Sequence of chain 1.E:
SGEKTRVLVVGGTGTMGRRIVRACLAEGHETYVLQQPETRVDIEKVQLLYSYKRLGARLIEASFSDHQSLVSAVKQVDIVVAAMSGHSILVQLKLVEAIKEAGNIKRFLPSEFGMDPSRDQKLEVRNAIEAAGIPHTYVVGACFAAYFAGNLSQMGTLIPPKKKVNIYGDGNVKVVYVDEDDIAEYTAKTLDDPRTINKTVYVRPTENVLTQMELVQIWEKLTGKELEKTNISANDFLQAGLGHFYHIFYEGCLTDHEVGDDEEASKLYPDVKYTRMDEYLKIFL

The small molecule below binds the protein below.
Small molecule (SMILES): COc1cc([C@@H]2OC[C@@H]3[C@H]2CO[C@H]3c2ccc(O)c(OC)c2)ccc1O

Binding-site contacts:
Ligand atom OAY contacts residue GLY178 of chain 1.E at 3.1 Å (h-bond).
Ligand atom OAW contacts residue GLY178 of chain 1.E at 3.2 Å (h-bond).
Ligand atom OAY contacts residue MET177 of chain 1.E at 3.6 Å.
Ligand atom CAN contacts residue NDP1 of chain 1.P at 3.3 Å.
Ligand atom CAD contacts residue PHE277 of chain 1.E at 3.8 Å (hydrophobic).
Ligand atom OAM contacts residue PHE170 of chain 1.E at 3.3 Å.
Ligand atom CAF contacts residue PHE277 of chain 1.E at 4.0 Å (hydrophobic).
Ligand atom CAT contacts residue HIS276 of chain 1.E at 3.8 Å.
Ligand atom CAH contacts residue TYR169 of chain 1.E at 3.2 Å (hydrophobic).
Ligand atom OAZ contacts residue MET125 of chain 1.E at 3.2 Å (h-bond).
Ligand atom CAN contacts residue PHE170 of chain 1.E at 4.0 Å (hydrophobic).
Ligand atom CAX contacts residue ASN173 of chain 1.E at 3.4 Å.
Ligand atom CAG contacts residue TYR169 of chain 1.E at 4.1 Å (hydrophobic).
Ligand atom CAE contacts residue PHE277 of chain 1.E at 3.8 Å (hydrophobic).
Ligand atom CAS contacts residue HIS276 of chain 1.E at 3.5 Å.
Ligand atom OAI contacts residue TYR169 of chain 1.E at 3.2 Å.
Ligand atom CAL contacts residue HIS276 of chain 1.E at 3.5 Å.
Ligand atom CAR contacts residue HIS276 of chain 1.E at 3.7 Å.
Ligand atom OAW contacts residue GLN176 of chain 1.E at 4.1 Å.
Ligand atom OAW contacts residue VAL46 of chain 1.D at 3.8 Å.
Ligand atom CAB contacts residue ALA272 of chain 1.E at 3.3 Å (hydrophobic).
Ligand atom CAX contacts residue GLY178 of chain 1.E at 4.0 Å.
Ligand atom OAU contacts residue NDP1 of chain 1.P at 3.3 Å (h-bond).
Ligand atom OAW contacts residue MET177 of chain 1.E at 3.6 Å.
Ligand atom CAB contacts residue GLY273 of chain 1.E at 3.9 Å.
Ligand atom CAO contacts residue NDP1 of chain 1.P at 3.6 Å.
Ligand atom CAV contacts residue MET125 of chain 1.E at 2.7 Å (hydrophobic).
Ligand atom CAP contacts residue NDP1 of chain 1.P at 3.3 Å.
Ligand atom CAX contacts residue TYR169 of chain 1.E at 3.6 Å (hydrophobic).
Ligand atom CAP contacts residue PHE170 of chain 1.E at 3.9 Å (hydrophobic).
Ligand atom CAX contacts residue THR179 of chain 1.E at 3.6 Å.
Ligand atom CAV contacts residue NDP1 of chain 1.P at 3.6 Å.
Ligand atom OAU contacts residue MET125 of chain 1.E at 4.0 Å.
Ligand atom CAS contacts residue NDP1 of chain 1.P at 3.8 Å.
Ligand atom CAR contacts residue NDP1 of chain 1.P at 3.9 Å.
Ligand atom CAV contacts residue GLY124 of chain 1.E at 3.2 Å.
Ligand atom OAZ contacts residue GLY124 of chain 1.E at 3.7 Å.
Ligand atom CAC contacts residue GLY273 of chain 1.E at 3.7 Å.
Ligand atom CAQ contacts residue NDP1 of chain 1.P at 3.5 Å.
Ligand atom CAX contacts residue GLN176 of chain 1.E at 3.7 Å.

Sequence of chain 1.D:
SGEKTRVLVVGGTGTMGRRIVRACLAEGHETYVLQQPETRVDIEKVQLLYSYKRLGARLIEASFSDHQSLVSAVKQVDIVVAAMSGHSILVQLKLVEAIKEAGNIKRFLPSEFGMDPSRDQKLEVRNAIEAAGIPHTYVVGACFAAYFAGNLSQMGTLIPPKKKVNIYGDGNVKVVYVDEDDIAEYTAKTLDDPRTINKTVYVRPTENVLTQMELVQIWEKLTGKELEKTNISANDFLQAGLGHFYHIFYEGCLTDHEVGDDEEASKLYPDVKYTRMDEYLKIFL